A small-molecule ligand and the protein it binds are described below.
Small molecule (SMILES): NCCCSC[C@H]1O[C@@H](n2cnc3c(N)ncnc32)[C@H](O)[C@@H]1O

Sequence of chain 1.B:
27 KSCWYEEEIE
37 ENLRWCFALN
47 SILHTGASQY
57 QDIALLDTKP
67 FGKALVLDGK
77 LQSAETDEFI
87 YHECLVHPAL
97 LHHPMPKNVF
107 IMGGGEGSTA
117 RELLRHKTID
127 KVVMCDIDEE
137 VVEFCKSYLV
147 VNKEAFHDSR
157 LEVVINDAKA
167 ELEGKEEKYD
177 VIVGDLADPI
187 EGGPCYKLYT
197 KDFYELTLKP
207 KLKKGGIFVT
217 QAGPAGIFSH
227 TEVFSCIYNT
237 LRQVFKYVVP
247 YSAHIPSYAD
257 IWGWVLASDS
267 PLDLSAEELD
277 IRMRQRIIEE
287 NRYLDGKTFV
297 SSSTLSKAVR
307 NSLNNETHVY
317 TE

Binding-site contacts:
Ligand atom CA contacts residue ASP181 of chain 1.B at 3.5 Å.
Ligand atom CG contacts residue GLN78 of chain 1.B at 3.7 Å.
Ligand atom C4 contacts residue LEU182 of chain 1.B at 3.5 Å (hydrophobic).
Ligand atom O3' contacts residue ASP132 of chain 1.B at 2.6 Å (salt-bridge).
Ligand atom N contacts residue TYR254 of chain 1.B at 3.6 Å.
Ligand atom C4 contacts residue ILE133 of chain 1.B at 3.5 Å (hydrophobic).
Ligand atom C3' contacts residue ASP132 of chain 1.B at 3.6 Å.
Ligand atom N1 contacts residue ALA164 of chain 1.B at 3.0 Å (h-bond).
Ligand atom N contacts residue TYR87 of chain 1.B at 3.4 Å (h-bond).
Ligand atom C5 contacts residue ILE133 of chain 1.B at 3.6 Å (hydrophobic).
Ligand atom C5' contacts residue ALA183 of chain 1.B at 3.6 Å (hydrophobic).
Ligand atom C2 contacts residue ALA164 of chain 1.B at 3.6 Å (hydrophobic).
Ligand atom N3 contacts residue GLY109 of chain 1.B at 3.4 Å.
Ligand atom C2 contacts residue ILE133 of chain 1.B at 3.4 Å (hydrophobic).
Ligand atom CB contacts residue LEU182 of chain 1.B at 3.3 Å (hydrophobic).
Ligand atom N3 contacts residue CYS131 of chain 1.B at 3.7 Å.
Ligand atom CA contacts residue GLN78 of chain 1.B at 3.6 Å.
Ligand atom N7 contacts residue CYS191 of chain 1.B at 3.4 Å (h-bond).
Ligand atom C2' contacts residue ASP132 of chain 1.B at 3.6 Å.
Ligand atom C2 contacts residue ASN162 of chain 1.B at 3.5 Å.
Ligand atom N contacts residue GLN78 of chain 1.B at 2.9 Å (h-bond).
Ligand atom N3 contacts residue ILE133 of chain 1.B at 3.2 Å (h-bond).
Ligand atom O2' contacts residue ASP134 of chain 1.B at 3.5 Å.
Ligand atom N1 contacts residue ASP163 of chain 1.B at 3.5 Å.
Ligand atom N6 contacts residue LEU194 of chain 1.B at 3.6 Å.
Ligand atom C1' contacts residue ASP132 of chain 1.B at 3.4 Å.
Ligand atom CB contacts residue GLN78 of chain 1.B at 3.4 Å.
Ligand atom O2' contacts residue ASP132 of chain 1.B at 2.7 Å (salt-bridge).
Ligand atom CA contacts residue LEU182 of chain 1.B at 3.5 Å (hydrophobic).
Ligand atom O4' contacts residue ASP181 of chain 1.B at 3.7 Å.
Ligand atom N6 contacts residue ASP163 of chain 1.B at 2.9 Å (salt-bridge).
Ligand atom N3 contacts residue LEU182 of chain 1.B at 3.7 Å.
Ligand atom C5 contacts residue LEU182 of chain 1.B at 3.7 Å (hydrophobic).
Ligand atom N6 contacts residue PRO190 of chain 1.B at 3.1 Å (h-bond).
Ligand atom C8 contacts residue CYS191 of chain 1.B at 3.5 Å (hydrophobic).
Ligand atom CA contacts residue TYR87 of chain 1.B at 3.1 Å (hydrophobic).
Ligand atom N1 contacts residue ASN162 of chain 1.B at 3.7 Å.
Ligand atom O2' contacts residue GLN57 of chain 1.B at 3.0 Å (h-bond).
Ligand atom C2 contacts residue CYS131 of chain 1.B at 3.2 Å (hydrophobic).
Ligand atom N3 contacts residue ASP132 of chain 1.B at 3.6 Å.